Sequence of chain 1.X:
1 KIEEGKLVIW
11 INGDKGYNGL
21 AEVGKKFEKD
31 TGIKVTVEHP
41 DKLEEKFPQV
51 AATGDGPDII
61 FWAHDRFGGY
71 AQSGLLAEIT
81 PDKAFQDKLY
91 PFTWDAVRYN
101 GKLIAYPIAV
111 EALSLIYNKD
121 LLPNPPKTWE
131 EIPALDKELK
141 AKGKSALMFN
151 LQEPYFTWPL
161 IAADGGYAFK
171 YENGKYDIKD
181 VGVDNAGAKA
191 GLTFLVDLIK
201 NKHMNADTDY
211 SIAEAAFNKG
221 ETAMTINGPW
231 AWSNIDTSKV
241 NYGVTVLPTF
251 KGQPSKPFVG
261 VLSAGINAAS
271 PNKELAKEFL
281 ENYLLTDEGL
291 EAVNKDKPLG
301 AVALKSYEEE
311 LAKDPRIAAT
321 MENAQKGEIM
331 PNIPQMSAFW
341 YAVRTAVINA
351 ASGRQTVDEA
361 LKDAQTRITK

A protein and the small-molecule ligand that binds it are described below.
Small molecule (SMILES): OC[C@H]1O[C@H](O[C@H]2[C@H](O)[C@@H](O)[C@@H](O)O[C@@H]2CO)[C@H](O)[C@@H](O)[C@@H]1O

Binding-site contacts:
Ligand atom O4 contacts residue ARG66 of chain 1.X at 2.8 Å (salt-bridge).
Ligand atom C2 contacts residue TRP62 of chain 1.X at 3.9 Å (hydrophobic).
Ligand atom O6 contacts residue PRO154 of chain 1.X at 3.2 Å.
Ligand atom O2 contacts residue TRP62 of chain 1.X at 3.2 Å (h-bond).
Ligand atom O1 contacts residue ASP14 of chain 1.X at 2.8 Å (salt-bridge).
Ligand atom O1 contacts residue LYS15 of chain 1.X at 3.1 Å (salt-bridge).
Ligand atom O5 contacts residue TYR155 of chain 1.X at 3.4 Å.
Ligand atom C6 contacts residue PRO154 of chain 1.X at 3.9 Å (hydrophobic).
Ligand atom C1 contacts residue TYR155 of chain 1.X at 3.6 Å (hydrophobic).
Ligand atom C4 contacts residue TRP340 of chain 1.X at 3.7 Å (hydrophobic).
Ligand atom O3 contacts residue TRP62 of chain 1.X at 3.2 Å (h-bond).
Ligand atom O2 contacts residue LYS15 of chain 1.X at 2.8 Å (salt-bridge).
Ligand atom C6 contacts residue TYR155 of chain 1.X at 4.0 Å (hydrophobic).
Ligand atom O5 contacts residue TRP340 of chain 1.X at 3.9 Å.
Ligand atom O3 contacts residue TRP340 of chain 1.X at 3.9 Å.
Ligand atom O3 contacts residue ALA63 of chain 1.X at 3.3 Å.
Ligand atom C4 contacts residue ARG66 of chain 1.X at 3.8 Å.
Ligand atom O6 contacts residue GLU153 of chain 1.X at 2.5 Å (salt-bridge).
Ligand atom O1 contacts residue ASN12 of chain 1.X at 3.8 Å.
Ligand atom O3 contacts residue ARG66 of chain 1.X at 2.8 Å (salt-bridge).
Ligand atom O5 contacts residue ASP14 of chain 1.X at 3.9 Å.
Ligand atom O2 contacts residue ALA63 of chain 1.X at 3.4 Å.
Ligand atom O2 contacts residue GLU111 of chain 1.X at 2.6 Å (salt-bridge).
Ligand atom O6 contacts residue PHE156 of chain 1.X at 4.0 Å.
Ligand atom C1 contacts residue LYS15 of chain 1.X at 3.8 Å.
Ligand atom C6 contacts residue GLU153 of chain 1.X at 3.3 Å.
Ligand atom C3 contacts residue ASP65 of chain 1.X at 3.6 Å.
Ligand atom O2 contacts residue ASP65 of chain 1.X at 2.7 Å (salt-bridge).
Ligand atom C5 contacts residue GLU153 of chain 1.X at 3.9 Å.
Ligand atom C1 contacts residue ASP14 of chain 1.X at 3.5 Å.
Ligand atom C2 contacts residue TRP230 of chain 1.X at 3.9 Å (hydrophobic).
Ligand atom O3 contacts residue ASP65 of chain 1.X at 2.8 Å (salt-bridge).
Ligand atom C2 contacts residue LYS15 of chain 1.X at 3.9 Å.
Ligand atom C2 contacts residue ASP65 of chain 1.X at 3.4 Å.
Ligand atom O3 contacts residue GLU111 of chain 1.X at 3.8 Å.
Ligand atom C1 contacts residue TRP230 of chain 1.X at 3.8 Å (hydrophobic).
Ligand atom O6 contacts residue TYR155 of chain 1.X at 3.2 Å (h-bond).
Ligand atom C3 contacts residue TRP62 of chain 1.X at 3.5 Å (hydrophobic).
Ligand atom C6 contacts residue TRP340 of chain 1.X at 3.7 Å (hydrophobic).
Ligand atom C2 contacts residue GLU111 of chain 1.X at 3.4 Å.